Sequence of chain 33.A:
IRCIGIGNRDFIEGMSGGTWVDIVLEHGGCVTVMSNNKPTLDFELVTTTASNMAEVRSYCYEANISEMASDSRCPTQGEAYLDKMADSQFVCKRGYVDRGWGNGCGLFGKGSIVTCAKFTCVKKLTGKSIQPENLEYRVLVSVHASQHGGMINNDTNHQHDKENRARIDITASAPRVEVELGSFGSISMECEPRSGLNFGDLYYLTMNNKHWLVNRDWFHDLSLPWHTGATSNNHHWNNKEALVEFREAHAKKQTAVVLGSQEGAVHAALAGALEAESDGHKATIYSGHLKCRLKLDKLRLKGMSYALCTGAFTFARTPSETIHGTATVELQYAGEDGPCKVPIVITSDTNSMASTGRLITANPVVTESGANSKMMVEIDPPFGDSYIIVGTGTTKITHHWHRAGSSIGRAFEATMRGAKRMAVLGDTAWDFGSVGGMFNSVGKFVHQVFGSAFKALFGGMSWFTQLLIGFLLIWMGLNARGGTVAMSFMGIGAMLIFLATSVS

Binding-site contacts:
Ligand atom C7 contacts residue ASN154 of chain 33.A at 3.7 Å.
Ligand atom O6 contacts residue MET151 of chain 33.A at 4.2 Å.
Ligand atom C2 contacts residue MET151 of chain 33.A at 4.2 Å (hydrophobic).
Ligand atom C8 contacts residue GLY150 of chain 33.A at 3.8 Å.
Ligand atom O5 contacts residue ASN154 of chain 33.A at 2.3 Å (h-bond).
Ligand atom C5 contacts residue ASN154 of chain 33.A at 3.6 Å.
Ligand atom C1 contacts residue THR156 of chain 33.A at 4.3 Å.
Ligand atom C4 contacts residue MET151 of chain 33.A at 3.9 Å (hydrophobic).
Ligand atom C6 contacts residue ASP161 of chain 33.A at 3.6 Å.
Ligand atom C5 contacts residue THR156 of chain 33.A at 4.2 Å.
Ligand atom C8 contacts residue ASN157 of chain 33.A at 3.9 Å.
Ligand atom C3 contacts residue ASN154 of chain 33.A at 3.8 Å.
Ligand atom O7 contacts residue ASN154 of chain 33.A at 4.0 Å.
Ligand atom C2 contacts residue ASN154 of chain 33.A at 2.4 Å.
Ligand atom C3 contacts residue MET151 of chain 33.A at 4.0 Å (hydrophobic).
Ligand atom C4 contacts residue ASN154 of chain 33.A at 4.2 Å.
Ligand atom O6 contacts residue THR156 of chain 33.A at 4.5 Å.
Ligand atom C1 contacts residue GLY150 of chain 33.A at 3.9 Å.
Ligand atom C6 contacts residue MET151 of chain 33.A at 4.5 Å (hydrophobic).
Ligand atom C6 contacts residue ASN157 of chain 33.A at 3.5 Å.
Ligand atom O7 contacts residue HIS148 of chain 33.A at 3.6 Å (h-bond).
Ligand atom C6 contacts residue THR156 of chain 33.A at 3.7 Å.
Ligand atom C5 contacts residue MET151 of chain 33.A at 3.8 Å (hydrophobic).
Ligand atom C1 contacts residue ASN154 of chain 33.A at 1.4 Å.
Ligand atom O7 contacts residue THR156 of chain 33.A at 4.5 Å.
Ligand atom O5 contacts residue THR156 of chain 33.A at 4.0 Å.
Ligand atom C5 contacts residue THR156 of chain 33.A at 3.9 Å.
Ligand atom O5 contacts residue ASN157 of chain 33.A at 4.3 Å.
Ligand atom C2 contacts residue GLY150 of chain 33.A at 3.7 Å.
Ligand atom C1 contacts residue MET151 of chain 33.A at 4.1 Å (hydrophobic).
Ligand atom C8 contacts residue THR156 of chain 33.A at 4.5 Å.
Ligand atom O5 contacts residue MET151 of chain 33.A at 3.9 Å.
Ligand atom C7 contacts residue GLY150 of chain 33.A at 3.1 Å.
Ligand atom C6 contacts residue THR156 of chain 33.A at 4.0 Å.
Ligand atom N2 contacts residue GLY150 of chain 33.A at 3.5 Å (h-bond).
Ligand atom O5 contacts residue THR156 of chain 33.A at 4.0 Å.
Ligand atom O7 contacts residue GLY150 of chain 33.A at 2.9 Å (h-bond).
Ligand atom N2 contacts residue ASN154 of chain 33.A at 2.9 Å (h-bond).

This protein binds this small molecule.
Small molecule (SMILES): CC(=O)N[C@H]1[C@H](O[C@H]2[C@H](O)[C@@H](NC(C)=O)CO[C@@H]2CO[C@@H]2O[C@@H](C)[C@@H](O)[C@@H](O)[C@@H]2O)O[C@H](CO)[C@@H](O)[C@@H]1O